Sequence of chain 1.H:
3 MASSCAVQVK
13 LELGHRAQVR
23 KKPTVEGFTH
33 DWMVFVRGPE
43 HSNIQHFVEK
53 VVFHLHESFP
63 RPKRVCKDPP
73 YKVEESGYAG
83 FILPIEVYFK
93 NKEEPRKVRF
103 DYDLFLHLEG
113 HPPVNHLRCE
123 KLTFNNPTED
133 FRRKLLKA

Binding-site contacts:
Ligand atom O contacts residue ALA81 of chain 1.H at 3.6 Å.
Ligand atom OH contacts residue PHE61 of chain 1.H at 3.7 Å.
Ligand atom N contacts residue GLY82 of chain 1.H at 2.7 Å (h-bond).
Ligand atom CZ contacts residue ASP105 of chain 1.H at 3.2 Å.
Ligand atom NH1 contacts residue ASP105 of chain 1.H at 3.0 Å (salt-bridge).
Ligand atom CB contacts residue LEU108 of chain 1.H at 3.6 Å (hydrophobic).
Ligand atom CY contacts residue PHE30 of chain 1.H at 3.6 Å (hydrophobic).
Ligand atom CG contacts residue ALA81 of chain 1.H at 3.6 Å (hydrophobic).
Ligand atom CG contacts residue GLY82 of chain 1.H at 3.6 Å.
Ligand atom CH contacts residue PHE61 of chain 1.H at 3.4 Å (hydrophobic).
Ligand atom NH1 contacts residue PHE107 of chain 1.H at 3.6 Å.
Ligand atom N contacts residue ALA81 of chain 1.H at 3.4 Å.
Ligand atom NH2 contacts residue GLY82 of chain 1.H at 3.6 Å.
Ligand atom NH2 contacts residue ASP105 of chain 1.H at 2.7 Å (salt-bridge).
Ligand atom O contacts residue GLY82 of chain 1.H at 3.0 Å (h-bond).
Ligand atom CH contacts residue TYR80 of chain 1.H at 3.4 Å (hydrophobic).
Ligand atom CD contacts residue SER60 of chain 1.H at 3.5 Å.
Ligand atom CB contacts residue GLY82 of chain 1.H at 3.6 Å.
Ligand atom C contacts residue ALA81 of chain 1.H at 3.6 Å (hydrophobic).
Ligand atom NE2 contacts residue GLU59 of chain 1.H at 3.6 Å.
Ligand atom CH3 contacts residue SER60 of chain 1.H at 3.2 Å.
Ligand atom C contacts residue GLY82 of chain 1.H at 3.4 Å.
Ligand atom CA contacts residue GLY82 of chain 1.H at 3.7 Å.
Ligand atom NE2 contacts residue HIS58 of chain 1.H at 3.5 Å.
Ligand atom CX contacts residue SER60 of chain 1.H at 3.3 Å.
Ligand atom OH contacts residue GLY79 of chain 1.H at 3.3 Å.
Ligand atom CA contacts residue GLY82 of chain 1.H at 3.2 Å.
Ligand atom OH contacts residue TYR80 of chain 1.H at 3.2 Å.
Ligand atom NH2 contacts residue LEU106 of chain 1.H at 3.6 Å.
Ligand atom NZ contacts residue PHE61 of chain 1.H at 3.6 Å.
Ligand atom NZ contacts residue SER60 of chain 1.H at 2.7 Å (h-bond).
Ligand atom OE1 contacts residue HIS58 of chain 1.H at 3.5 Å (h-bond).
Ligand atom CX contacts residue PHE61 of chain 1.H at 3.5 Å (hydrophobic).
Ligand atom C contacts residue ALA81 of chain 1.H at 3.5 Å (hydrophobic).
Ligand atom CY contacts residue PHE61 of chain 1.H at 3.5 Å (hydrophobic).
Ligand atom CH contacts residue SER60 of chain 1.H at 3.6 Å.
Ligand atom CB contacts residue TYR80 of chain 1.H at 3.5 Å (hydrophobic).
Ligand atom NH2 contacts residue PHE83 of chain 1.H at 3.1 Å (h-bond).
Ligand atom CH3 contacts residue PHE30 of chain 1.H at 3.4 Å (hydrophobic).
Ligand atom CB contacts residue HIS58 of chain 1.H at 3.6 Å.

The protein below binds the small molecule below.
Small molecule (SMILES): C/C=C/C(=O)NCCCC[C@H](NC(=O)[C@H](CCCN=C(N)N)NC(=O)[C@@H]1CCCN1C(=O)[C@H](C)N)C(=O)N[C@H](C=O)CCC(N)=O